This protein binds this small molecule.
Small molecule (SMILES): CCCCn1c(Cc2ccc3c(c2)OCO3)nc2c(N)nc(F)nc21

Binding-site contacts:
Ligand atom N5 contacts residue ASP93 of chain 1.A at 3.0 Å (salt-bridge).
Ligand atom C10 contacts residue ASN51 of chain 1.A at 3.7 Å.
Ligand atom F contacts residue ALA55 of chain 1.A at 3.6 Å.
Ligand atom C4 contacts residue PHE138 of chain 1.A at 3.7 Å (hydrophobic).
Ligand atom C9 contacts residue ASN51 of chain 1.A at 3.0 Å.
Ligand atom O3 contacts residue VAL150 of chain 1.A at 4.0 Å.
Ligand atom F contacts residue GLY97 of chain 1.A at 2.6 Å.
Ligand atom N3 contacts residue ALA55 of chain 1.A at 3.2 Å.
Ligand atom C4 contacts residue LEU107 of chain 1.A at 4.0 Å (hydrophobic).
Ligand atom N5 contacts residue THR184 of chain 1.A at 3.6 Å.
Ligand atom C7 contacts residue TRP162 of chain 1.A at 3.4 Å (hydrophobic).
Ligand atom C13 contacts residue THR184 of chain 1.A at 3.9 Å.
Ligand atom O3 contacts residue PHE138 of chain 1.A at 3.9 Å.
Ligand atom C14 contacts residue GLY97 of chain 1.A at 3.8 Å.
Ligand atom C5 contacts residue PHE138 of chain 1.A at 3.7 Å (hydrophobic).
Ligand atom F contacts residue MET98 of chain 1.A at 4.0 Å.
Ligand atom F contacts residue ILE96 of chain 1.A at 2.8 Å.
Ligand atom C13 contacts residue ALA55 of chain 1.A at 3.9 Å (hydrophobic).
Ligand atom C16 contacts residue LEU107 of chain 1.A at 3.4 Å (hydrophobic).
Ligand atom C18 contacts residue LEU107 of chain 1.A at 3.8 Å (hydrophobic).
Ligand atom O1 contacts residue PHE138 of chain 1.A at 4.0 Å.
Ligand atom C12 contacts residue MET98 of chain 1.A at 3.7 Å (hydrophobic).
Ligand atom N5 contacts residue SER52 of chain 1.A at 4.0 Å.
Ligand atom C6 contacts residue PHE138 of chain 1.A at 3.5 Å (hydrophobic).
Ligand atom C14 contacts residue ALA55 of chain 1.A at 3.5 Å (hydrophobic).
Ligand atom C9 contacts residue PHE138 of chain 1.A at 3.7 Å (hydrophobic).
Ligand atom C1 contacts residue PHE138 of chain 1.A at 3.4 Å (hydrophobic).
Ligand atom C3 contacts residue LEU107 of chain 1.A at 4.0 Å (hydrophobic).
Ligand atom C3 contacts residue TYR139 of chain 1.A at 3.6 Å (hydrophobic).
Ligand atom C14 contacts residue MET98 of chain 1.A at 3.9 Å (hydrophobic).
Ligand atom C7 contacts residue LEU103 of chain 1.A at 3.9 Å (hydrophobic).
Ligand atom C15 contacts residue MET98 of chain 1.A at 3.9 Å (hydrophobic).
Ligand atom N1 contacts residue ASN51 of chain 1.A at 3.6 Å.
Ligand atom C2 contacts residue PHE138 of chain 1.A at 3.4 Å (hydrophobic).
Ligand atom C3 contacts residue PHE138 of chain 1.A at 3.7 Å (hydrophobic).
Ligand atom N4 contacts residue MET98 of chain 1.A at 3.5 Å.
Ligand atom C15 contacts residue LEU107 of chain 1.A at 3.2 Å (hydrophobic).
Ligand atom N3 contacts residue THR184 of chain 1.A at 3.5 Å (h-bond).
Ligand atom N2 contacts residue MET98 of chain 1.A at 3.7 Å.
Ligand atom O1 contacts residue TRP162 of chain 1.A at 3.8 Å.

Sequence of chain 1.A:
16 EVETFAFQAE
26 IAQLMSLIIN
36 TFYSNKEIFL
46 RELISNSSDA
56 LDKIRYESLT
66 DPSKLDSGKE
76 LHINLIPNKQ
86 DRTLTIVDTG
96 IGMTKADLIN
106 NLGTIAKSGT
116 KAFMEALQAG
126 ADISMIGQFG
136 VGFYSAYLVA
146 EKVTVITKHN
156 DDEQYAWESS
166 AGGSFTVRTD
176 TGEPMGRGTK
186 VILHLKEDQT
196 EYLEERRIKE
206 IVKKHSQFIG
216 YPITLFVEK